This protein binds this small molecule.
Small molecule (SMILES): OCCc1ccccc1

Binding-site contacts:
Ligand atom C3' contacts residue ILE316 of chain 1.A at 4.3 Å (hydrophobic).
Ligand atom C6' contacts residue GLU311 of chain 1.A at 3.9 Å.
Ligand atom C5' contacts residue MET260 of chain 1.A at 3.5 Å (hydrophobic).
Ligand atom C6' contacts residue THR312 of chain 1.A at 3.9 Å.
Ligand atom C5' contacts residue GLY315 of chain 1.A at 3.5 Å.
Ligand atom C1' contacts residue GLY315 of chain 1.A at 3.8 Å.
Ligand atom C6' contacts residue MET260 of chain 1.A at 3.5 Å (hydrophobic).
Ligand atom C6' contacts residue GLY315 of chain 1.A at 3.8 Å.
Ligand atom C3' contacts residue LYS261 of chain 1.A at 3.8 Å.
Ligand atom C2' contacts residue GLY315 of chain 1.A at 3.6 Å.
Ligand atom C2' contacts residue LYS261 of chain 1.A at 4.3 Å.
Ligand atom C1' contacts residue MET260 of chain 1.A at 4.0 Å (hydrophobic).
Ligand atom C contacts residue LYS261 of chain 1.A at 3.8 Å.
Ligand atom C2' contacts residue THR319 of chain 1.A at 4.2 Å.
Ligand atom C3' contacts residue ARG323 of chain 1.A at 4.0 Å.
Ligand atom C contacts residue MET260 of chain 1.A at 3.8 Å (hydrophobic).
Ligand atom C3' contacts residue GLY315 of chain 1.A at 3.5 Å.
Ligand atom C5' contacts residue ILE316 of chain 1.A at 3.9 Å (hydrophobic).
Ligand atom C4' contacts residue THR312 of chain 1.A at 4.3 Å.
Ligand atom CA contacts residue GLU311 of chain 1.A at 4.4 Å.
Ligand atom C5' contacts residue GLU311 of chain 1.A at 4.4 Å.
Ligand atom C3' contacts residue THR319 of chain 1.A at 4.2 Å.
Ligand atom C5' contacts residue THR312 of chain 1.A at 3.5 Å.
Ligand atom C4' contacts residue LYS261 of chain 1.A at 4.1 Å.
Ligand atom CA contacts residue MET260 of chain 1.A at 4.3 Å (hydrophobic).
Ligand atom C4' contacts residue ASN320 of chain 1.A at 3.5 Å.
Ligand atom C1' contacts residue GLU311 of chain 1.A at 4.2 Å.
Ligand atom C4' contacts residue MET260 of chain 1.A at 3.5 Å (hydrophobic).
Ligand atom OXT contacts residue LYS261 of chain 1.A at 4.0 Å.
Ligand atom C4' contacts residue ILE316 of chain 1.A at 3.6 Å (hydrophobic).
Ligand atom C3' contacts residue ASN320 of chain 1.A at 3.1 Å.
Ligand atom C2' contacts residue ASN320 of chain 1.A at 4.4 Å.
Ligand atom C4' contacts residue GLY315 of chain 1.A at 3.3 Å.

Sequence of chain 1.A:
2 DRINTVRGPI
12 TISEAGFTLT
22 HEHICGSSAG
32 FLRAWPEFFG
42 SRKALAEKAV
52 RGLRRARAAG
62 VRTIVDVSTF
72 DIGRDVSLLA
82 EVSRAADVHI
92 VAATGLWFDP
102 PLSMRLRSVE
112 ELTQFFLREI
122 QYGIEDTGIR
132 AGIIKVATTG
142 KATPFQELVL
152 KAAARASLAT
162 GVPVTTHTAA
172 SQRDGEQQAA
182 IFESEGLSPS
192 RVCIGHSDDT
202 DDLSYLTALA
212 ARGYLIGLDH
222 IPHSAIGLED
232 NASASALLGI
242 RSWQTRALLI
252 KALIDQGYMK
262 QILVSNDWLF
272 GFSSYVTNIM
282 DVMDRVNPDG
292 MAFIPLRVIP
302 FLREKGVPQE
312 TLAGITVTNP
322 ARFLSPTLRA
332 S